Binding-site contacts:
Ligand atom C14 contacts residue MET209 of chain 1.B at 3.7 Å (hydrophobic).
Ligand atom C11 contacts residue GLN305 of chain 1.B at 3.6 Å.
Ligand atom C12 contacts residue PHE276 of chain 1.B at 4.1 Å (hydrophobic).
Ligand atom C11 contacts residue MET293 of chain 1.B at 3.5 Å (hydrophobic).
Ligand atom C10 contacts residue THR269 of chain 1.B at 4.0 Å.
Ligand atom O2 contacts residue PHE308 of chain 1.B at 3.6 Å.
Ligand atom C12 contacts residue HIS96 of chain 1.B at 4.1 Å.
Ligand atom O1 contacts residue ILE272 of chain 1.B at 3.6 Å.
Ligand atom O2 contacts residue GLN305 of chain 1.B at 2.8 Å (h-bond).
Ligand atom C6 contacts residue PHE308 of chain 1.B at 4.0 Å (hydrophobic).
Ligand atom C19 contacts residue MET293 of chain 1.B at 3.5 Å (hydrophobic).
Ligand atom N2 contacts residue EDO1 of chain 1.K at 3.5 Å (h-bond).
Ligand atom O1 contacts residue GLN305 of chain 1.B at 3.1 Å (h-bond).
Ligand atom C3 contacts residue GLN305 of chain 1.B at 3.9 Å.
Ligand atom C17 contacts residue MET293 of chain 1.B at 3.7 Å (hydrophobic).
Ligand atom C6 contacts residue ILE272 of chain 1.B at 3.9 Å (hydrophobic).
Ligand atom C7 contacts residue PHE276 of chain 1.B at 3.9 Å (hydrophobic).
Ligand atom C9 contacts residue TYR95 of chain 1.B at 3.7 Å (hydrophobic).
Ligand atom N2 contacts residue MET293 of chain 1.B at 4.0 Å.
Ligand atom O1 contacts residue PHE308 of chain 1.B at 3.7 Å.
Ligand atom C4 contacts residue PHE308 of chain 1.B at 3.9 Å (hydrophobic).
Ligand atom C13 contacts residue PHE308 of chain 1.B at 3.7 Å (hydrophobic).
Ligand atom C3 contacts residue ILE272 of chain 1.B at 4.0 Å (hydrophobic).
Ligand atom C1 contacts residue PHE308 of chain 1.B at 3.9 Å (hydrophobic).
Ligand atom C21 contacts residue ILE312 of chain 1.B at 4.0 Å (hydrophobic).
Ligand atom C5 contacts residue PHE308 of chain 1.B at 3.9 Å (hydrophobic).
Ligand atom C1 contacts residue ILE272 of chain 1.B at 4.0 Å (hydrophobic).
Ligand atom C5 contacts residue ILE272 of chain 1.B at 4.1 Å (hydrophobic).
Ligand atom C20 contacts residue MET293 of chain 1.B at 4.0 Å (hydrophobic).
Ligand atom C10 contacts residue GLN305 of chain 1.B at 4.0 Å.
Ligand atom O3 contacts residue HIS96 of chain 1.B at 3.1 Å.
Ligand atom C16 contacts residue EDO1 of chain 1.K at 3.9 Å.
Ligand atom C10 contacts residue ILE272 of chain 1.B at 3.9 Å (hydrophobic).
Ligand atom C3 contacts residue PHE308 of chain 1.B at 3.6 Å (hydrophobic).
Ligand atom C10 contacts residue ASN257 of chain 1.B at 3.7 Å.
Ligand atom C2 contacts residue GLN305 of chain 1.B at 4.0 Å.
Ligand atom C2 contacts residue PHE308 of chain 1.B at 3.5 Å (hydrophobic).
Ligand atom C4 contacts residue PHE276 of chain 1.B at 4.0 Å (hydrophobic).
Ligand atom C2 contacts residue ILE272 of chain 1.B at 3.6 Å (hydrophobic).
Ligand atom C11 contacts residue PHE308 of chain 1.B at 4.0 Å (hydrophobic).

Sequence of chain 1.B:
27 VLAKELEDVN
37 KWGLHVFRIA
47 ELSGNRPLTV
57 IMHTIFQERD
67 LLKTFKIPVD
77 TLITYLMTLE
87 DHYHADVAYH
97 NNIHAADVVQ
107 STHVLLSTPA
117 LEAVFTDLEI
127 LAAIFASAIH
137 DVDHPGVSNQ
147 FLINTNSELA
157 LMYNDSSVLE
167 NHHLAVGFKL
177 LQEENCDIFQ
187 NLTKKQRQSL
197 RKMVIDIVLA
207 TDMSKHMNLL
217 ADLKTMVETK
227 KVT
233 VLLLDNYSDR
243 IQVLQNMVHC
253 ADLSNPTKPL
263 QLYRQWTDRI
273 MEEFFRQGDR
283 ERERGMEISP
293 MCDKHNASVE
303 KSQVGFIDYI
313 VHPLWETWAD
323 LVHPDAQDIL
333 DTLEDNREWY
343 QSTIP

The small molecule below binds the protein below.
Small molecule (SMILES): COc1cc2c(cc1OC)[C@H](CCc1c[nH]c3ccccc13)N(C=O)CC2